Sequence of chain 1.F:
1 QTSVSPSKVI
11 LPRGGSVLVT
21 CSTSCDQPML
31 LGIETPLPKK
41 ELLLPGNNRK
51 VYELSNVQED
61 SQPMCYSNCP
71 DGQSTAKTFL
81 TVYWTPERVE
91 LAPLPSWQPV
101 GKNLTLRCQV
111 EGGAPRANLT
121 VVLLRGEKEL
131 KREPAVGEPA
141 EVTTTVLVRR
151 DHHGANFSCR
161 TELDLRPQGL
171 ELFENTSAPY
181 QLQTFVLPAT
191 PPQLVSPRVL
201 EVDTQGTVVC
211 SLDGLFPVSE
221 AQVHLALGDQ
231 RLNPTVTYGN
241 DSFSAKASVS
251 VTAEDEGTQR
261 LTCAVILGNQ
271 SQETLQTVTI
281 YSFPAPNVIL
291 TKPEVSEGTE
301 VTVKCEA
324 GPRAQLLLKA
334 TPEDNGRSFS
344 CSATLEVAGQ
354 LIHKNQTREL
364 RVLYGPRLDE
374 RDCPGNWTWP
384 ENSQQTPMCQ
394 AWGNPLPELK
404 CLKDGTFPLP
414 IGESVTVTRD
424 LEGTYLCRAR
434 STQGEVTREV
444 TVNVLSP

Binding-site contacts:
Ligand atom C7 contacts residue PRO167 of chain 1.F at 3.9 Å (hydrophobic).
Ligand atom C5 contacts residue ASN118 of chain 1.F at 3.2 Å.
Ligand atom C3 contacts residue ASN118 of chain 1.F at 3.8 Å.
Ligand atom C4 contacts residue ALA117 of chain 1.F at 4.2 Å (hydrophobic).
Ligand atom O5 contacts residue GLN168 of chain 1.F at 4.0 Å.
Ligand atom O6 contacts residue ALA117 of chain 1.F at 2.3 Å.
Ligand atom C8 contacts residue ASP164 of chain 1.F at 4.5 Å.
Ligand atom C1 contacts residue ASN118 of chain 1.F at 1.6 Å.
Ligand atom O5 contacts residue ALA117 of chain 1.F at 3.5 Å (h-bond).
Ligand atom C6 contacts residue ASN118 of chain 1.F at 4.0 Å.
Ligand atom C4 contacts residue ASN118 of chain 1.F at 3.8 Å.
Ligand atom N2 contacts residue PRO167 of chain 1.F at 4.0 Å.
Ligand atom C1 contacts residue PRO167 of chain 1.F at 4.4 Å (hydrophobic).
Ligand atom C2 contacts residue ALA117 of chain 1.F at 4.0 Å (hydrophobic).
Ligand atom N2 contacts residue ASN118 of chain 1.F at 3.6 Å.
Ligand atom C2 contacts residue ASN118 of chain 1.F at 2.7 Å.
Ligand atom C5 contacts residue GLN168 of chain 1.F at 4.5 Å.
Ligand atom O6 contacts residue ASN118 of chain 1.F at 4.0 Å.
Ligand atom O7 contacts residue ASN118 of chain 1.F at 3.5 Å (h-bond).
Ligand atom C7 contacts residue ASN118 of chain 1.F at 3.9 Å.
Ligand atom C6 contacts residue ALA117 of chain 1.F at 3.6 Å (hydrophobic).
Ligand atom O5 contacts residue ASN118 of chain 1.F at 1.8 Å (h-bond).
Ligand atom C1 contacts residue GLN168 of chain 1.F at 4.0 Å.
Ligand atom C5 contacts residue ALA117 of chain 1.F at 4.2 Å (hydrophobic).
Ligand atom C1 contacts residue ALA117 of chain 1.F at 3.9 Å (hydrophobic).
Ligand atom O7 contacts residue ALA117 of chain 1.F at 4.5 Å.
Ligand atom C8 contacts residue PRO167 of chain 1.F at 3.7 Å (hydrophobic).

This protein binds this small molecule.
Small molecule (SMILES): CC(=O)N[C@@H]1[C@@H](O)[C@H](O)[C@@H](CO)O[C@H]1O